This small molecule binds to this protein.
Small molecule (SMILES): CC(=O)N[C@@H]1[C@@H](O)[C@H](O)[C@@H](CO)O[C@H]1O

Sequence of chain 1.A:
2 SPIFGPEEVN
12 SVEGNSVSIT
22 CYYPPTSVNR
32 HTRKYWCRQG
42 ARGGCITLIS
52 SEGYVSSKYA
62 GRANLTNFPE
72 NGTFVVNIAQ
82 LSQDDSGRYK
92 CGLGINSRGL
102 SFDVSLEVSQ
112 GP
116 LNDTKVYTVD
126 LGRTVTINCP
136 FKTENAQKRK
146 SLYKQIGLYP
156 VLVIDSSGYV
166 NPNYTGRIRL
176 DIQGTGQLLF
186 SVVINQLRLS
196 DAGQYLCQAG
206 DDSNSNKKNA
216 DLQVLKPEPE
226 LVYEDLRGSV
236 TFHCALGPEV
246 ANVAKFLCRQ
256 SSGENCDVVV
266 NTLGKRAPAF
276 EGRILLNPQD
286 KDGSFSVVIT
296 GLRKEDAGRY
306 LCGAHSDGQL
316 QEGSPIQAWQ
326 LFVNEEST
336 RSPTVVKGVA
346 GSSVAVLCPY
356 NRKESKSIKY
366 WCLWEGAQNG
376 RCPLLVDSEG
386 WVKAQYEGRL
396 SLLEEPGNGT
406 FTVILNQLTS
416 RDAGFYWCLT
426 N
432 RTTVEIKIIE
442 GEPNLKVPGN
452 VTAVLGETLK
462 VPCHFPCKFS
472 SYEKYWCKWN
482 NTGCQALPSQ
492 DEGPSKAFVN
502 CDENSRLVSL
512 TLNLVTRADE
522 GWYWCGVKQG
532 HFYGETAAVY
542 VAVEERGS

Binding-site contacts:
Ligand atom C8 contacts residue ASN65 of chain 1.A at 4.2 Å.
Ligand atom C2 contacts residue ASN65 of chain 1.A at 2.1 Å.
Ligand atom C1 contacts residue ASN78 of chain 1.A at 4.5 Å.
Ligand atom N2 contacts residue ASN65 of chain 1.A at 2.4 Å (h-bond).
Ligand atom O5 contacts residue ASN65 of chain 1.A at 2.6 Å (h-bond).
Ligand atom C7 contacts residue ASN65 of chain 1.A at 3.4 Å.
Ligand atom C3 contacts residue ASN65 of chain 1.A at 3.6 Å.
Ligand atom O6 contacts residue ALA80 of chain 1.A at 3.7 Å.
Ligand atom C1 contacts residue ASN65 of chain 1.A at 1.6 Å.
Ligand atom O7 contacts residue ASN65 of chain 1.A at 4.0 Å.
Ligand atom C8 contacts residue THR67 of chain 1.A at 3.8 Å.
Ligand atom C4 contacts residue ASN65 of chain 1.A at 4.2 Å.
Ligand atom C5 contacts residue ASN65 of chain 1.A at 3.9 Å.